The protein below binds the small molecule below.
Small molecule (SMILES): CC(=O)N[C@H]1[C@H](O[C@H]2[C@H](O)[C@@H](NC(C)=O)CO[C@@H]2CO)O[C@H](CO)[C@@H](O)[C@@H]1O

Binding-site contacts:
Ligand atom C5 contacts residue ASN47 of chain 16.F at 3.4 Å.
Ligand atom C3 contacts residue ASN47 of chain 16.F at 3.9 Å.
Ligand atom C6 contacts residue ASN47 of chain 16.F at 4.0 Å.
Ligand atom N2 contacts residue ASN47 of chain 16.F at 3.2 Å (h-bond).
Ligand atom C2 contacts residue ASN47 of chain 16.F at 2.6 Å.
Ligand atom C1 contacts residue ASN47 of chain 16.F at 1.4 Å.
Ligand atom C7 contacts residue ASN47 of chain 16.F at 3.8 Å.
Ligand atom O7 contacts residue ASN47 of chain 16.F at 3.9 Å.
Ligand atom C4 contacts residue ASN47 of chain 16.F at 4.2 Å.
Ligand atom O5 contacts residue ASN47 of chain 16.F at 2.2 Å (h-bond).

Sequence of chain 16.F:
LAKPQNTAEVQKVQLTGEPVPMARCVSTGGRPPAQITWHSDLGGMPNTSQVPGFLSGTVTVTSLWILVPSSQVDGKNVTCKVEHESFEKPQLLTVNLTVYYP